Sequence of chain 1.C:
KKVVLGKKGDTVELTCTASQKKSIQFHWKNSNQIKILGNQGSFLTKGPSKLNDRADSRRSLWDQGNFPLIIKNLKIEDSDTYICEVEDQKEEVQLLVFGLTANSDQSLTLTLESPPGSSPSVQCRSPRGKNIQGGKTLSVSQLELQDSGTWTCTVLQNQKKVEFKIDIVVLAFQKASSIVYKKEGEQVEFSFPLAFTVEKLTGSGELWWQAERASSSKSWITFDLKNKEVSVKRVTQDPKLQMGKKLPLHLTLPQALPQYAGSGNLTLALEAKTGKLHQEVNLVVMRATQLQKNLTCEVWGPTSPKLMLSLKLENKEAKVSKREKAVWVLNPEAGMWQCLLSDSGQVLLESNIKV

A protein and the small-molecule ligand that binds it are described below.
Small molecule (SMILES): CC(=O)N[C@@H]1[C@@H](O)[C@H](O)[C@@H](CO)O[C@H]1O

Binding-site contacts:
Ligand atom O5 contacts residue ASN300 of chain 1.C at 2.4 Å (h-bond).
Ligand atom C8 contacts residue ASN300 of chain 1.C at 3.2 Å.
Ligand atom C5 contacts residue THR302 of chain 1.C at 3.8 Å.
Ligand atom C7 contacts residue LEU336 of chain 1.C at 4.3 Å (hydrophobic).
Ligand atom C7 contacts residue ASN300 of chain 1.C at 3.2 Å.
Ligand atom C4 contacts residue ASN300 of chain 1.C at 4.2 Å.
Ligand atom C1 contacts residue THR302 of chain 1.C at 4.3 Å.
Ligand atom C1 contacts residue TRP334 of chain 1.C at 4.3 Å (hydrophobic).
Ligand atom O3 contacts residue TRP334 of chain 1.C at 4.0 Å.
Ligand atom O4 contacts residue TRP334 of chain 1.C at 4.3 Å.
Ligand atom O5 contacts residue THR302 of chain 1.C at 3.9 Å.
Ligand atom C5 contacts residue ASN300 of chain 1.C at 3.7 Å.
Ligand atom C3 contacts residue TRP334 of chain 1.C at 3.8 Å (hydrophobic).
Ligand atom C5 contacts residue TRP334 of chain 1.C at 4.2 Å (hydrophobic).
Ligand atom C1 contacts residue ASN300 of chain 1.C at 1.4 Å.
Ligand atom O7 contacts residue LEU336 of chain 1.C at 3.2 Å.
Ligand atom C6 contacts residue THR302 of chain 1.C at 3.8 Å.
Ligand atom C3 contacts residue ASN300 of chain 1.C at 3.7 Å.
Ligand atom N2 contacts residue ASN300 of chain 1.C at 2.8 Å (h-bond).
Ligand atom C2 contacts residue ASN300 of chain 1.C at 2.4 Å.
Ligand atom C4 contacts residue TRP334 of chain 1.C at 4.4 Å (hydrophobic).
Ligand atom N2 contacts residue TRP334 of chain 1.C at 4.4 Å.
Ligand atom O7 contacts residue ASN300 of chain 1.C at 3.8 Å.
Ligand atom C2 contacts residue TRP334 of chain 1.C at 4.5 Å (hydrophobic).